Sequence of chain 1.D:
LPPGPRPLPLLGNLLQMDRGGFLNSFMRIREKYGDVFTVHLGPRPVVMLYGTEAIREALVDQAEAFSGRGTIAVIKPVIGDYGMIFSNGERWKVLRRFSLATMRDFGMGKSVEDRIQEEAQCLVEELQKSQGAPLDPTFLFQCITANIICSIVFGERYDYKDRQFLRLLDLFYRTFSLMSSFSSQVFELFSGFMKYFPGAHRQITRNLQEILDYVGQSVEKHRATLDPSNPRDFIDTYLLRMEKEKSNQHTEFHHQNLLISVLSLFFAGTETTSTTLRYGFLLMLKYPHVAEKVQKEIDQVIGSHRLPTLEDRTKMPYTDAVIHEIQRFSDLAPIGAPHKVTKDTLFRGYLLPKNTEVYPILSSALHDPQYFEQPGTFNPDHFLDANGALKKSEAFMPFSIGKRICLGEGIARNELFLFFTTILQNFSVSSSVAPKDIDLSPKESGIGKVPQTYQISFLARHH

Binding-site contacts:
Ligand atom C10 contacts residue ILE101 of chain 1.D at 3.7 Å (hydrophobic).
Ligand atom C11 contacts residue ILE101 of chain 1.D at 4.1 Å (hydrophobic).
Ligand atom CL contacts residue ILE114 of chain 1.D at 3.1 Å.
Ligand atom N3 contacts residue CPZ1 of chain 1.W at 2.9 Å (h-bond).
Ligand atom C5 contacts residue ILE477 of chain 1.D at 4.1 Å (hydrophobic).
Ligand atom C8 contacts residue ALA367 of chain 1.D at 3.7 Å (hydrophobic).
Ligand atom N1 contacts residue GLY478 of chain 1.D at 3.4 Å.
Ligand atom C9 contacts residue ALA367 of chain 1.D at 3.1 Å (hydrophobic).
Ligand atom C10 contacts residue ALA367 of chain 1.D at 3.2 Å (hydrophobic).
Ligand atom C9 contacts residue ILE114 of chain 1.D at 4.2 Å (hydrophobic).
Ligand atom N1 contacts residue ILE477 of chain 1.D at 2.8 Å (h-bond).
Ligand atom CL contacts residue ARG98 of chain 1.D at 3.4 Å.
Ligand atom C5 contacts residue CPZ1 of chain 1.W at 4.0 Å.
Ligand atom C4 contacts residue ILE477 of chain 1.D at 4.1 Å (hydrophobic).
Ligand atom C6 contacts residue CPZ1 of chain 1.W at 3.6 Å.
Ligand atom C2 contacts residue ILE477 of chain 1.D at 2.7 Å (hydrophobic).
Ligand atom C5 contacts residue LEU362 of chain 1.D at 3.4 Å (hydrophobic).
Ligand atom C2 contacts residue GLY478 of chain 1.D at 4.3 Å.
Ligand atom C7 contacts residue CPZ1 of chain 1.W at 3.1 Å.
Ligand atom C11 contacts residue ALA367 of chain 1.D at 4.0 Å (hydrophobic).
Ligand atom N1 contacts residue LEU362 of chain 1.D at 3.0 Å (h-bond).
Ligand atom C2 contacts residue LEU362 of chain 1.D at 4.2 Å (hydrophobic).
Ligand atom N1 contacts residue ALA363 of chain 1.D at 3.5 Å.
Ligand atom CL contacts residue ALA367 of chain 1.D at 3.3 Å.
Ligand atom C5 contacts residue ALA363 of chain 1.D at 3.9 Å (hydrophobic).
Ligand atom C4 contacts residue ALA363 of chain 1.D at 3.9 Å (hydrophobic).
Ligand atom C5 contacts residue PHE206 of chain 1.D at 3.8 Å (hydrophobic).
Ligand atom C10 contacts residue PHE115 of chain 1.D at 4.3 Å (hydrophobic).
Ligand atom N3 contacts residue ALA363 of chain 1.D at 4.1 Å.
Ligand atom C2 contacts residue ALA363 of chain 1.D at 3.5 Å (hydrophobic).
Ligand atom C4 contacts residue CPZ1 of chain 1.W at 3.6 Å.
Ligand atom C11 contacts residue ILE477 of chain 1.D at 4.2 Å (hydrophobic).
Ligand atom N1 contacts residue PHE206 of chain 1.D at 4.0 Å.
Ligand atom C11 contacts residue CPZ1 of chain 1.W at 4.0 Å.
Ligand atom C8 contacts residue CPZ1 of chain 1.W at 3.8 Å.
Ligand atom C10 contacts residue CPZ1 of chain 1.W at 4.3 Å.
Ligand atom C7 contacts residue HEM1 of chain 1.U at 3.8 Å.
Ligand atom C8 contacts residue HEM1 of chain 1.U at 3.6 Å.
Ligand atom C7 contacts residue ALA367 of chain 1.D at 4.3 Å (hydrophobic).
Ligand atom CL contacts residue PHE115 of chain 1.D at 4.0 Å.

The protein below binds the small molecule below.
Small molecule (SMILES): Clc1ccc(-c2cnc[nH]2)cc1